Binding-site contacts:
Ligand atom O1 contacts residue GLN104 of chain 12.A at 3.9 Å.
Ligand atom O4 contacts residue HIS263 of chain 12.A at 2.6 Å.
Ligand atom O4 contacts residue ILE101 of chain 12.A at 4.0 Å.
Ligand atom O5 contacts residue LEU103 of chain 12.A at 3.3 Å.
Ligand atom O3 contacts residue MET217 of chain 12.A at 2.5 Å (h-bond).
Ligand atom C4 contacts residue HIS263 of chain 12.A at 3.7 Å.
Ligand atom O6 contacts residue LEU103 of chain 12.A at 4.0 Å.
Ligand atom C6 contacts residue HIS241 of chain 12.A at 3.7 Å.
Ligand atom C6 contacts residue LEU103 of chain 12.A at 3.2 Å (hydrophobic).
Ligand atom O3 contacts residue TYR194 of chain 12.A at 3.9 Å.
Ligand atom O6 contacts residue THR102 of chain 12.A at 2.4 Å.
Ligand atom C5 contacts residue HIS263 of chain 12.A at 3.9 Å.
Ligand atom C3 contacts residue MET217 of chain 12.A at 3.2 Å (hydrophobic).
Ligand atom C3 contacts residue ASN215 of chain 12.A at 3.5 Å.
Ligand atom C4 contacts residue THR102 of chain 12.A at 3.9 Å.
Ligand atom O5 contacts residue THR102 of chain 12.A at 3.6 Å.
Ligand atom C5 contacts residue LEU103 of chain 12.A at 3.0 Å (hydrophobic).
Ligand atom O2 contacts residue TYR193 of chain 12.A at 3.9 Å.
Ligand atom O1 contacts residue MET195 of chain 12.A at 3.8 Å.
Ligand atom O2 contacts residue MET217 of chain 12.A at 3.3 Å (h-bond).
Ligand atom O4 contacts residue THR102 of chain 12.A at 3.8 Å.
Ligand atom O6 contacts residue HIS241 of chain 12.A at 4.0 Å.
Ligand atom O5 contacts residue LEU103 of chain 12.A at 3.0 Å (h-bond).
Ligand atom O3 contacts residue ILE101 of chain 12.A at 3.5 Å.
Ligand atom O2 contacts residue ASN215 of chain 12.A at 3.5 Å.
Ligand atom O6 contacts residue ILE101 of chain 12.A at 2.1 Å (h-bond).
Ligand atom C6 contacts residue LEU103 of chain 12.A at 2.7 Å (hydrophobic).
Ligand atom C1 contacts residue MET195 of chain 12.A at 3.2 Å (hydrophobic).
Ligand atom C5 contacts residue LEU103 of chain 12.A at 3.5 Å (hydrophobic).
Ligand atom C4 contacts residue ASN215 of chain 12.A at 4.0 Å.
Ligand atom C2 contacts residue MET217 of chain 12.A at 3.5 Å (hydrophobic).
Ligand atom O4 contacts residue ASN215 of chain 12.A at 3.4 Å (h-bond).
Ligand atom O3 contacts residue ASN215 of chain 12.A at 2.1 Å.
Ligand atom O6 contacts residue LEU103 of chain 12.A at 3.3 Å.
Ligand atom C6 contacts residue THR102 of chain 12.A at 1.9 Å.
Ligand atom C2 contacts residue TYR193 of chain 12.A at 3.8 Å (hydrophobic).
Ligand atom C6 contacts residue ILE101 of chain 12.A at 3.2 Å (hydrophobic).
Ligand atom O2 contacts residue MET195 of chain 12.A at 3.6 Å.
Ligand atom O1 contacts residue TYR194 of chain 12.A at 3.8 Å.
Ligand atom C5 contacts residue THR102 of chain 12.A at 2.8 Å.

A protein and the small-molecule ligand that binds it are described below.
Small molecule (SMILES): OC[C@H]1O[C@@](CO)(O[C@H]2O[C@H](CO)[C@@H](O)[C@H](O)[C@H]2O)[C@@H](O)[C@@H]1O

Sequence of chain 12.A:
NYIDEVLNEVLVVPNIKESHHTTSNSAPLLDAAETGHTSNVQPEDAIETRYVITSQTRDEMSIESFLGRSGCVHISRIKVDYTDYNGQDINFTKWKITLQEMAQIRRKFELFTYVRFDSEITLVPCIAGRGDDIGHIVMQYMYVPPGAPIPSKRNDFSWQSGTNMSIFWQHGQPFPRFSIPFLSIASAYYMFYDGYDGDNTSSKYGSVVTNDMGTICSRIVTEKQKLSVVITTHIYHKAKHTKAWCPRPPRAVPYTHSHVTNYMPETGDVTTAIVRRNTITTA